The small molecule below binds the protein below.
Small molecule (SMILES): O=S(=O)(O)C[C@H](O)CN1CCN(CCO)CC1

Binding-site contacts:
Ligand atom C5 contacts residue TYR95 of chain 1.A at 4.0 Å (hydrophobic).
Ligand atom C4 contacts residue GLU9 of chain 1.A at 4.3 Å.
Ligand atom C1 contacts residue TYR95 of chain 1.A at 3.6 Å (hydrophobic).
Ligand atom O4 contacts residue TRP138 of chain 1.A at 2.9 Å (h-bond).
Ligand atom C2 contacts residue HIS139 of chain 1.A at 3.2 Å.
Ligand atom C1 contacts residue TRP138 of chain 1.A at 3.9 Å (hydrophobic).
Ligand atom C8 contacts residue GLY17 of chain 1.A at 4.0 Å.
Ligand atom O5 contacts residue GLC1 of chain 1.B at 2.4 Å (h-bond).
Ligand atom C3 contacts residue TYR165 of chain 1.A at 4.1 Å (hydrophobic).
Ligand atom O5 contacts residue GLY18 of chain 1.A at 3.2 Å (h-bond).
Ligand atom C5 contacts residue THR16 of chain 1.A at 4.3 Å.
Ligand atom O2 contacts residue TYR95 of chain 1.A at 4.3 Å.
Ligand atom C5 contacts residue HIS139 of chain 1.A at 3.9 Å.
Ligand atom C4 contacts residue TYR95 of chain 1.A at 3.5 Å (hydrophobic).
Ligand atom C9 contacts residue ADP1 of chain 1.C at 3.3 Å.
Ligand atom O5 contacts residue GLY17 of chain 1.A at 3.6 Å.
Ligand atom O3 contacts residue TYR165 of chain 1.A at 3.7 Å.
Ligand atom N2 contacts residue THR16 of chain 1.A at 3.9 Å.
Ligand atom O4 contacts residue TYR165 of chain 1.A at 3.5 Å.
Ligand atom S1 contacts residue TRP138 of chain 1.A at 3.8 Å.
Ligand atom C4 contacts residue HIS139 of chain 1.A at 3.9 Å.
Ligand atom C7 contacts residue TYR165 of chain 1.A at 3.9 Å (hydrophobic).
Ligand atom C8 contacts residue LEU19 of chain 1.A at 3.8 Å (hydrophobic).
Ligand atom C8 contacts residue GLU9 of chain 1.A at 4.0 Å.
Ligand atom C9 contacts residue GLC1 of chain 1.B at 3.1 Å.
Ligand atom O5 contacts residue LEU19 of chain 1.A at 2.8 Å (h-bond).
Ligand atom O2 contacts residue TRP138 of chain 1.A at 3.7 Å.
Ligand atom C1 contacts residue HIS139 of chain 1.A at 3.3 Å.
Ligand atom O4 contacts residue HIS139 of chain 1.A at 3.3 Å.
Ligand atom C9 contacts residue GLY17 of chain 1.A at 3.4 Å.
Ligand atom O1 contacts residue TRP138 of chain 1.A at 2.7 Å (h-bond).
Ligand atom S1 contacts residue TYR165 of chain 1.A at 4.3 Å.
Ligand atom C8 contacts residue THR16 of chain 1.A at 3.7 Å.
Ligand atom O1 contacts residue TYR165 of chain 1.A at 3.8 Å.
Ligand atom O5 contacts residue ADP1 of chain 1.C at 3.0 Å (h-bond).
Ligand atom C4 contacts residue THR16 of chain 1.A at 3.8 Å.
Ligand atom C2 contacts residue TRP138 of chain 1.A at 3.8 Å (hydrophobic).
Ligand atom C9 contacts residue LEU19 of chain 1.A at 3.9 Å (hydrophobic).
Ligand atom C8 contacts residue GLC1 of chain 1.B at 4.3 Å.
Ligand atom C9 contacts residue GLY18 of chain 1.A at 3.6 Å.

Sequence of chain 1.A:
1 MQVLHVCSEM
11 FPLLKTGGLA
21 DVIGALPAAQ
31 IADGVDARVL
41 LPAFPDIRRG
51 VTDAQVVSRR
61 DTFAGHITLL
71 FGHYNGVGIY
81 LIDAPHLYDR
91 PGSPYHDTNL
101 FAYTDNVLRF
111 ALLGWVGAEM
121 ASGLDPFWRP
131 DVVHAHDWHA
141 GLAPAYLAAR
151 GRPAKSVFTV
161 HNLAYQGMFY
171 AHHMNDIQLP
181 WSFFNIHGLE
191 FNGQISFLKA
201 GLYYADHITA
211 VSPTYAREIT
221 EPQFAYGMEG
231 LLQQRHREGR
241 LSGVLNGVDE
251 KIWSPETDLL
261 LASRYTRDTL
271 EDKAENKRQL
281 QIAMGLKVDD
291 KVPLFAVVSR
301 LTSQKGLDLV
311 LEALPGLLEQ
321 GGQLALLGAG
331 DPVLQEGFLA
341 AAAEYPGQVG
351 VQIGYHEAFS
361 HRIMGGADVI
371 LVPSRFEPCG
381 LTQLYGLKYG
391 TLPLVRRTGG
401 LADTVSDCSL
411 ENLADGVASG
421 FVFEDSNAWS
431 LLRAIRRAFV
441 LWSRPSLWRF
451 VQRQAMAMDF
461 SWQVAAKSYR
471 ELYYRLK